Sequence of chain 1.A:
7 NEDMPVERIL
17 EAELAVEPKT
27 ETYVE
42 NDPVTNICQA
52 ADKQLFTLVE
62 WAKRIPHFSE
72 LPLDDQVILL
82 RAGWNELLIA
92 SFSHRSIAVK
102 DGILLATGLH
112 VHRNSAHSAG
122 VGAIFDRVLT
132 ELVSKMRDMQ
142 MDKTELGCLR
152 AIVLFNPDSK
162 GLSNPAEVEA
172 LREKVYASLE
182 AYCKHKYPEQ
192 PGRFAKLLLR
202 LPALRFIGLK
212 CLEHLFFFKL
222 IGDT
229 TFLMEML

Binding-site contacts:
Ligand atom C10 contacts residue ALA52 of chain 1.A at 4.1 Å (hydrophobic).
Ligand atom C18 contacts residue ILE48 of chain 1.A at 3.3 Å (hydrophobic).
Ligand atom C16 contacts residue CYS212 of chain 1.A at 2.5 Å (hydrophobic).
Ligand atom C15 contacts residue ALA107 of chain 1.A at 3.7 Å (hydrophobic).
Ligand atom O1 contacts residue ALA51 of chain 1.A at 4.1 Å.
Ligand atom C19 contacts residue LEU216 of chain 1.A at 3.5 Å (hydrophobic).
Ligand atom C12 contacts residue PHE93 of chain 1.A at 3.6 Å (hydrophobic).
Ligand atom C3 contacts residue VAL122 of chain 1.A at 3.8 Å (hydrophobic).
Ligand atom C6 contacts residue CYS212 of chain 1.A at 4.1 Å (hydrophobic).
Ligand atom C1 contacts residue CYS212 of chain 1.A at 3.8 Å (hydrophobic).
Ligand atom C12 contacts residue ALA52 of chain 1.A at 4.0 Å (hydrophobic).
Ligand atom O2 contacts residue ALA107 of chain 1.A at 3.0 Å.
Ligand atom C19 contacts residue ASN86 of chain 1.A at 4.0 Å.
Ligand atom C6 contacts residue ILE48 of chain 1.A at 3.9 Å (hydrophobic).
Ligand atom C14 contacts residue GLN55 of chain 1.A at 3.9 Å.
Ligand atom O1 contacts residue LEU105 of chain 1.A at 4.1 Å.
Ligand atom C7 contacts residue ILE48 of chain 1.A at 3.4 Å (hydrophobic).
Ligand atom C15 contacts residue ARG96 of chain 1.A at 3.3 Å.
Ligand atom C17 contacts residue LEU216 of chain 1.A at 3.9 Å (hydrophobic).
Ligand atom C19 contacts residue TRP85 of chain 1.A at 3.5 Å (hydrophobic).
Ligand atom C18 contacts residue ILE104 of chain 1.A at 4.2 Å (hydrophobic).
Ligand atom O1 contacts residue LEU106 of chain 1.A at 3.4 Å.
Ligand atom C20 contacts residue LEU106 of chain 1.A at 3.8 Å (hydrophobic).
Ligand atom O1 contacts residue ARG96 of chain 1.A at 2.7 Å (salt-bridge).
Ligand atom C2 contacts residue VAL122 of chain 1.A at 4.1 Å (hydrophobic).
Ligand atom C14 contacts residue PHE93 of chain 1.A at 4.1 Å (hydrophobic).
Ligand atom C20 contacts residue PHE93 of chain 1.A at 3.1 Å (hydrophobic).
Ligand atom C5 contacts residue ILE48 of chain 1.A at 3.8 Å (hydrophobic).
Ligand atom C12 contacts residue LEU89 of chain 1.A at 3.9 Å (hydrophobic).
Ligand atom C15 contacts residue PHE93 of chain 1.A at 3.7 Å (hydrophobic).
Ligand atom C4 contacts residue ILE48 of chain 1.A at 4.1 Å (hydrophobic).
Ligand atom O2 contacts residue ARG96 of chain 1.A at 2.7 Å (salt-bridge).
Ligand atom C11 contacts residue ILE48 of chain 1.A at 3.8 Å (hydrophobic).
Ligand atom C11 contacts residue ALA52 of chain 1.A at 4.2 Å (hydrophobic).
Ligand atom C11 contacts residue PHE93 of chain 1.A at 3.6 Å (hydrophobic).
Ligand atom C13 contacts residue PHE93 of chain 1.A at 3.3 Å (hydrophobic).
Ligand atom O1 contacts residue ALA107 of chain 1.A at 3.0 Å (h-bond).
Ligand atom O1 contacts residue PHE93 of chain 1.A at 3.4 Å.
Ligand atom O2 contacts residue GLN55 of chain 1.A at 3.0 Å.
Ligand atom C15 contacts residue GLN55 of chain 1.A at 3.7 Å.

A protein and the small-molecule ligand that binds it are described below.
Small molecule (SMILES): CC1=C(/C=C/C(C)=C\C=C\C(C)=C\C(=O)O)C(C)(C)CCC1